Binding-site contacts:
Ligand atom C5 contacts residue ASN241 of chain 4.A at 3.7 Å.
Ligand atom C5 contacts residue PRO281 of chain 4.A at 4.5 Å (hydrophobic).
Ligand atom C1 contacts residue ASN241 of chain 4.A at 1.5 Å.
Ligand atom O7 contacts residue ASN241 of chain 4.A at 4.3 Å.
Ligand atom C2 contacts residue ASN241 of chain 4.A at 2.5 Å.
Ligand atom C3 contacts residue PHE278 of chain 4.A at 3.4 Å (hydrophobic).
Ligand atom O4 contacts residue LEU249 of chain 4.A at 4.0 Å.
Ligand atom O3 contacts residue PHE278 of chain 4.A at 3.0 Å (h-bond).
Ligand atom C6 contacts residue PRO281 of chain 4.A at 4.5 Å (hydrophobic).
Ligand atom C4 contacts residue ASN245 of chain 4.A at 4.2 Å.
Ligand atom C3 contacts residue ASN241 of chain 4.A at 3.8 Å.
Ligand atom C6 contacts residue LEU249 of chain 4.A at 3.8 Å (hydrophobic).
Ligand atom C3 contacts residue ASN245 of chain 4.A at 4.3 Å.
Ligand atom C7 contacts residue ASN241 of chain 4.A at 3.9 Å.
Ligand atom C5 contacts residue ASN245 of chain 4.A at 3.5 Å.
Ligand atom O3 contacts residue PRO281 of chain 4.A at 4.1 Å.
Ligand atom C2 contacts residue PRO281 of chain 4.A at 4.1 Å (hydrophobic).
Ligand atom O4 contacts residue PHE278 of chain 4.A at 3.7 Å.
Ligand atom O6 contacts residue TYR282 of chain 4.A at 4.4 Å.
Ligand atom C3 contacts residue PRO281 of chain 4.A at 4.2 Å (hydrophobic).
Ligand atom O3 contacts residue PRO281 of chain 4.A at 3.6 Å.
Ligand atom C5 contacts residue ASN245 of chain 4.A at 4.2 Å.
Ligand atom O3 contacts residue VAL280 of chain 4.A at 4.2 Å.
Ligand atom C4 contacts residue PHE278 of chain 4.A at 3.2 Å (hydrophobic).
Ligand atom C4 contacts residue PRO281 of chain 4.A at 4.2 Å (hydrophobic).
Ligand atom O6 contacts residue ASN245 of chain 4.A at 3.5 Å (h-bond).
Ligand atom C1 contacts residue ASN245 of chain 4.A at 4.1 Å.
Ligand atom C6 contacts residue ASN245 of chain 4.A at 3.7 Å.
Ligand atom O5 contacts residue ASN245 of chain 4.A at 4.0 Å.
Ligand atom C1 contacts residue ASN245 of chain 4.A at 4.4 Å.
Ligand atom O7 contacts residue PRO281 of chain 4.A at 3.6 Å.
Ligand atom C6 contacts residue TYR282 of chain 4.A at 4.0 Å (hydrophobic).
Ligand atom O5 contacts residue ASN245 of chain 4.A at 3.2 Å (h-bond).
Ligand atom N2 contacts residue ASN241 of chain 4.A at 2.9 Å (h-bond).
Ligand atom C6 contacts residue LYS248 of chain 4.A at 4.5 Å.
Ligand atom C4 contacts residue ASN241 of chain 4.A at 4.3 Å.
Ligand atom O5 contacts residue ASN241 of chain 4.A at 2.4 Å (h-bond).
Ligand atom C6 contacts residue ASN245 of chain 4.A at 3.8 Å.
Ligand atom C4 contacts residue LEU249 of chain 4.A at 4.4 Å (hydrophobic).
Ligand atom O2 contacts residue PRO281 of chain 4.A at 3.9 Å.

The small molecule below binds the protein below.
Small molecule (SMILES): CC(=O)N[C@H]1[C@H](O[C@H]2[C@H](O)[C@@H](NC(C)=O)CO[C@@H]2CO[C@@H]2O[C@@H](C)[C@@H](O)[C@@H](O)[C@@H]2O)O[C@H](CO)[C@@H](O)[C@@H]1O

Sequence of chain 4.A:
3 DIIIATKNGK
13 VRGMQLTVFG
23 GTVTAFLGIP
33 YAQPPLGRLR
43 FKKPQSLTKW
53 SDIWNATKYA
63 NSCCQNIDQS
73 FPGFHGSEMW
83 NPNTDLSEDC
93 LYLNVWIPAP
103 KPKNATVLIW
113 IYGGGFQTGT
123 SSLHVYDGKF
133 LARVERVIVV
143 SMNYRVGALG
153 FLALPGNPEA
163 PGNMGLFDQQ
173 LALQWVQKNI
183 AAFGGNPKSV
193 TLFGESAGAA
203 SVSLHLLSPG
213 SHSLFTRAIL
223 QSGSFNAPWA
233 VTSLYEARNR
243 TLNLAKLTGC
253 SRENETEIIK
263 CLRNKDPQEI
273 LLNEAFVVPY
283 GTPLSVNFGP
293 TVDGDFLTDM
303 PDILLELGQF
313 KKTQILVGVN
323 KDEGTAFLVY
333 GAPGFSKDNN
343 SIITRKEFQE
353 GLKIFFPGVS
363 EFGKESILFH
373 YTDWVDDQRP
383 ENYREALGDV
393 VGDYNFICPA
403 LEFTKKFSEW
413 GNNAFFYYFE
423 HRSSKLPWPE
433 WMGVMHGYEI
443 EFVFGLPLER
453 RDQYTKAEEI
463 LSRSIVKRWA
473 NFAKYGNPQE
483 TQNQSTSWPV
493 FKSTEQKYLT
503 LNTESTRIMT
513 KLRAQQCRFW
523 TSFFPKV